Sequence of chain 1.C:
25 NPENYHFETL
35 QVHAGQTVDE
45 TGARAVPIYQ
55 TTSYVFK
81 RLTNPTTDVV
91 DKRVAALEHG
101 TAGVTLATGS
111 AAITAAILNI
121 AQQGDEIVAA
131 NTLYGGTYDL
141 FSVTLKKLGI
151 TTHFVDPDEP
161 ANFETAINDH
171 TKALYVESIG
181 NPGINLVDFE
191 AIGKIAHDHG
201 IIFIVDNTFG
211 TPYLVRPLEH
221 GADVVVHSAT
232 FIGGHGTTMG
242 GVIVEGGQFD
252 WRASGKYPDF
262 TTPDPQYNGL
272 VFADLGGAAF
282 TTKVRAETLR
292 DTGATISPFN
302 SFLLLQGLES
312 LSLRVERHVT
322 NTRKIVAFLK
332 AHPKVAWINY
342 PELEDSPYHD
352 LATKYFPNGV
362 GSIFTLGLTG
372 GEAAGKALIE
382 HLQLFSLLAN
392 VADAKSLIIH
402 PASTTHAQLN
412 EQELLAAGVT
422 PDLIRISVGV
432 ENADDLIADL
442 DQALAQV

Binding-site contacts:
Ligand atom O contacts residue GLY308 of chain 1.D at 4.3 Å.
Ligand atom CB contacts residue GLY308 of chain 1.D at 3.6 Å.
Ligand atom CG contacts residue GLN307 of chain 1.C at 3.5 Å.
Ligand atom O contacts residue GLN307 of chain 1.C at 4.3 Å.
Ligand atom N contacts residue GLN307 of chain 1.C at 3.9 Å.
Ligand atom CD contacts residue GLY308 of chain 1.C at 4.4 Å.
Ligand atom CD contacts residue LEU304 of chain 1.C at 4.4 Å (hydrophobic).
Ligand atom N contacts residue HIS236 of chain 1.C at 3.2 Å (h-bond).
Ligand atom OXT contacts residue SER311 of chain 1.D at 3.5 Å (h-bond).
Ligand atom CG contacts residue LEU304 of chain 1.D at 4.4 Å (hydrophobic).
Ligand atom C contacts residue GLN307 of chain 1.D at 4.0 Å.
Ligand atom CA contacts residue HIS236 of chain 1.C at 3.9 Å.
Ligand atom CG contacts residue GLY308 of chain 1.D at 4.3 Å.
Ligand atom CD contacts residue GLN307 of chain 1.D at 3.3 Å.
Ligand atom O contacts residue GLN307 of chain 1.D at 4.3 Å.
Ligand atom C contacts residue GLN307 of chain 1.C at 3.9 Å.
Ligand atom OXT contacts residue ARG315 of chain 1.C at 3.9 Å.
Ligand atom N contacts residue GLN307 of chain 1.D at 4.0 Å.
Ligand atom CA contacts residue GLN307 of chain 1.C at 3.5 Å.
Ligand atom C contacts residue HIS236 of chain 1.D at 3.4 Å.
Ligand atom CB contacts residue GLN307 of chain 1.D at 3.6 Å.
Ligand atom CD contacts residue GLN307 of chain 1.C at 3.5 Å.
Ligand atom CA contacts residue GLY308 of chain 1.C at 4.2 Å.
Ligand atom CB contacts residue GLN307 of chain 1.C at 4.2 Å.
Ligand atom CD contacts residue HIS236 of chain 1.C at 4.0 Å.
Ligand atom C contacts residue SER311 of chain 1.D at 3.5 Å.
Ligand atom OXT contacts residue HIS236 of chain 1.C at 2.7 Å (h-bond).
Ligand atom C contacts residue SER311 of chain 1.C at 3.6 Å.
Ligand atom CG contacts residue GLN307 of chain 1.D at 3.2 Å.
Ligand atom O contacts residue ARG315 of chain 1.D at 3.8 Å.
Ligand atom O contacts residue SER311 of chain 1.D at 2.9 Å (h-bond).
Ligand atom CA contacts residue GLN307 of chain 1.D at 4.3 Å.
Ligand atom OXT contacts residue GLN307 of chain 1.D at 4.0 Å.
Ligand atom O contacts residue HIS236 of chain 1.D at 2.6 Å (h-bond).
Ligand atom OXT contacts residue SER311 of chain 1.C at 3.0 Å (h-bond).
Ligand atom CB contacts residue HIS236 of chain 1.D at 3.5 Å.
Ligand atom O contacts residue SER311 of chain 1.C at 3.8 Å.
Ligand atom C contacts residue HIS236 of chain 1.C at 3.5 Å.
Ligand atom CA contacts residue HIS236 of chain 1.D at 3.5 Å.
Ligand atom N contacts residue GLY308 of chain 1.C at 3.8 Å.

The small molecule below binds the protein below.
Small molecule (SMILES): O=C(O)[C@@H]1CCCN1

Sequence of chain 1.D:
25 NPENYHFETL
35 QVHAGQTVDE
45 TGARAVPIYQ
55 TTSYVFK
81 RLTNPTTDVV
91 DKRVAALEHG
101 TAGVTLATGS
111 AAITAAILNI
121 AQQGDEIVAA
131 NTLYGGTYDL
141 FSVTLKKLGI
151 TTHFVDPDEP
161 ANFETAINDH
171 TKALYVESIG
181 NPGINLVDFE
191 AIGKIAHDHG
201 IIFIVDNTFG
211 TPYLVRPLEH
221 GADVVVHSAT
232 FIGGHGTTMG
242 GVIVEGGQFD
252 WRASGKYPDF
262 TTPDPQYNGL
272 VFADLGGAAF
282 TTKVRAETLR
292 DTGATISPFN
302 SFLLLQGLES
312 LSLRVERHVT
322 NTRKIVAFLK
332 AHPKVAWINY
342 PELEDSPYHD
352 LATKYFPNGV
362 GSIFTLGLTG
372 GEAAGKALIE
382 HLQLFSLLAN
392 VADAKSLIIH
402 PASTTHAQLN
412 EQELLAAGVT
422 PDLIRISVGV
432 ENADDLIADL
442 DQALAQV